Binding-site contacts:
Ligand atom OP1 contacts residue THR238 of chain 1.A at 3.2 Å (h-bond).
Ligand atom OP1 contacts residue PRO232 of chain 1.A at 4.1 Å.
Ligand atom O5' contacts residue THR238 of chain 1.A at 3.7 Å.
Ligand atom O5' contacts residue GLY235 of chain 1.A at 4.0 Å.
Ligand atom C3' contacts residue THR233 of chain 1.A at 4.3 Å.
Ligand atom OP1 contacts residue VAL237 of chain 1.A at 3.2 Å.
Ligand atom O3' contacts residue THR233 of chain 1.A at 4.0 Å.
Ligand atom OP1 contacts residue THR233 of chain 1.A at 3.4 Å (h-bond).
Ligand atom C5' contacts residue THR233 of chain 1.A at 4.4 Å.
Ligand atom P contacts residue VAL237 of chain 1.A at 4.2 Å.
Ligand atom P contacts residue THR238 of chain 1.A at 4.1 Å.
Ligand atom OP2 contacts residue VAL237 of chain 1.A at 4.3 Å.
Ligand atom C5' contacts residue THR238 of chain 1.A at 3.9 Å.
Ligand atom OP2 contacts residue GLY235 of chain 1.A at 4.1 Å.
Ligand atom P contacts residue THR233 of chain 1.A at 4.3 Å.
Ligand atom C4' contacts residue THR233 of chain 1.A at 4.5 Å.
Ligand atom OP1 contacts residue GLY235 of chain 1.A at 4.3 Å.

The protein below binds the small molecule below.
Small molecule (SMILES): Cc1cn([C@H]2C[C@H](O[P](=O)(O)OC[C@H]3O[C@@H](n4ccc(N)nc4=O)C[C@@H]3O[P](=O)(O)OC[C@H]3O[C@@H](n4cc(C)c(=O)[nH]c4=O)C[C@@H]3O[P](=O)(O)OC[C@H]3O[C@@H](n4cnc5c(=O)nc(N)[nH]c54)C[C@@H]3O)[C@@H](CO[P](=O)(O)O[C@H]3C[C@H](n4ccc(N)nc4=O)O[C@@H]3CO[P](=O)(O)O[C@H]3C[C@H](n4cnc5c(N)ncnc54)O[C@@H]3CO[P](=O)(O)O[C@H]3C[C@H](n4cnc5c(N)ncnc54)O[C@@H]3CO[P](=O)(O)O[C@H]3C[C@H](n4cnc5c(=O)nc(N)[nH]c54)O[C@@H]3COP(=O)=O)O2)c(=O)[nH]c1=O

Sequence of chain 1.A:
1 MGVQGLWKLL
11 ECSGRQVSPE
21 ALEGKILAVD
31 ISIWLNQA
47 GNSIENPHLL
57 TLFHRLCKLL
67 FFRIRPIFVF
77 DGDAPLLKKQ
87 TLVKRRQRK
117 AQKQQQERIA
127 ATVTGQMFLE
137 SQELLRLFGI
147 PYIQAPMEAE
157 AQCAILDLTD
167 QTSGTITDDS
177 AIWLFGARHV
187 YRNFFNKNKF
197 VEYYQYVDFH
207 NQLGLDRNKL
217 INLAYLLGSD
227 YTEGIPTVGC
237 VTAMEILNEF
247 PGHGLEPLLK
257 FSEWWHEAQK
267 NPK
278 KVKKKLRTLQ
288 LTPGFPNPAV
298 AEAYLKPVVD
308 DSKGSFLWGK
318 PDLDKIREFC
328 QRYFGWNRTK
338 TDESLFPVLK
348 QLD